Sequence of chain 1.A:
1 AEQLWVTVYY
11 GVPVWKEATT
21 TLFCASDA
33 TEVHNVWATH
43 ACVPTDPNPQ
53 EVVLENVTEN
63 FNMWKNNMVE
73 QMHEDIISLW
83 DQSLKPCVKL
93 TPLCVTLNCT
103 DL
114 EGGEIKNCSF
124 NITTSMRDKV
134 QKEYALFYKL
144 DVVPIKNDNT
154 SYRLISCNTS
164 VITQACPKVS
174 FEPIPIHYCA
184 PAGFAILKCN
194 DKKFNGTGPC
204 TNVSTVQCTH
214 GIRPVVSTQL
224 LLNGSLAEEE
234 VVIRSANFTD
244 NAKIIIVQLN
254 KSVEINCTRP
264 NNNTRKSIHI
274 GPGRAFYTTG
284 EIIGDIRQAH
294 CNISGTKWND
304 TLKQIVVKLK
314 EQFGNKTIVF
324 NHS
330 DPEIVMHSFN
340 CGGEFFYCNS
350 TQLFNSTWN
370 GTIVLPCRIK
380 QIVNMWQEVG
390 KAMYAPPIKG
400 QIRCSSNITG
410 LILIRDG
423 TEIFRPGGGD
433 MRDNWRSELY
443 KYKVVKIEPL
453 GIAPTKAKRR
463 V

A protein and the small-molecule ligand that binds it are described below.
Small molecule (SMILES): CC(=O)N[C@H]1[C@H](O[C@H]2[C@H](O)[C@@H](NC(C)=O)CO[C@@H]2CO)O[C@H](CO)[C@@H](O[C@@H]2O[C@H](CO)[C@@H](O)[C@H](O)[C@@H]2O)[C@@H]1O

Binding-site contacts:
Ligand atom C1 contacts residue ASN406 of chain 1.A at 1.4 Å.
Ligand atom C4 contacts residue ASN406 of chain 1.A at 4.2 Å.
Ligand atom C2 contacts residue ASN406 of chain 1.A at 2.5 Å.
Ligand atom O5 contacts residue ASN406 of chain 1.A at 2.3 Å (h-bond).
Ligand atom O6 contacts residue LEU229 of chain 1.A at 3.7 Å.
Ligand atom C8 contacts residue SER404 of chain 1.A at 3.7 Å.
Ligand atom O7 contacts residue NAG1 of chain 1.W at 3.7 Å.
Ligand atom O6 contacts residue SER255 of chain 1.A at 4.0 Å.
Ligand atom O7 contacts residue ASN406 of chain 1.A at 2.8 Å (h-bond).
Ligand atom C8 contacts residue SER405 of chain 1.A at 3.8 Å.
Ligand atom C1 contacts residue SER255 of chain 1.A at 3.8 Å.
Ligand atom C8 contacts residue ASN226 of chain 1.A at 4.0 Å.
Ligand atom C8 contacts residue NAG1 of chain 1.W at 3.4 Å.
Ligand atom N2 contacts residue ASN406 of chain 1.A at 3.0 Å (h-bond).
Ligand atom C7 contacts residue ASN226 of chain 1.A at 3.8 Å.
Ligand atom C7 contacts residue NAG1 of chain 1.W at 3.6 Å.
Ligand atom C5 contacts residue SER255 of chain 1.A at 4.0 Å.
Ligand atom C7 contacts residue ASN406 of chain 1.A at 3.1 Å.
Ligand atom C8 contacts residue ASN406 of chain 1.A at 4.1 Å.
Ligand atom C3 contacts residue ASN406 of chain 1.A at 3.8 Å.
Ligand atom N2 contacts residue NAG1 of chain 1.W at 4.4 Å.
Ligand atom C6 contacts residue SER255 of chain 1.A at 4.1 Å.
Ligand atom O6 contacts residue ASN406 of chain 1.A at 4.5 Å.
Ligand atom C5 contacts residue ASN406 of chain 1.A at 3.6 Å.
Ligand atom O5 contacts residue SER255 of chain 1.A at 3.3 Å (h-bond).
Ligand atom O7 contacts residue ASN226 of chain 1.A at 2.9 Å (h-bond).